Binding-site contacts:
Ligand atom C1 contacts residue VAL269 of chain 2.A at 3.6 Å (hydrophobic).
Ligand atom C5 contacts residue ASN280 of chain 2.A at 3.7 Å.
Ligand atom O7 contacts residue ASN280 of chain 2.A at 4.2 Å.
Ligand atom C1 contacts residue VAL270 of chain 2.A at 4.4 Å (hydrophobic).
Ligand atom O5 contacts residue GLN271 of chain 2.A at 4.1 Å.
Ligand atom C3 contacts residue VAL269 of chain 2.A at 3.3 Å (hydrophobic).
Ligand atom O5 contacts residue ASN280 of chain 2.A at 2.4 Å (h-bond).
Ligand atom C3 contacts residue ASN280 of chain 2.A at 3.8 Å.
Ligand atom N2 contacts residue VAL269 of chain 2.A at 3.7 Å.
Ligand atom O3 contacts residue VAL269 of chain 2.A at 4.4 Å.
Ligand atom C1 contacts residue ASN280 of chain 2.A at 1.4 Å.
Ligand atom C8 contacts residue ASN280 of chain 2.A at 3.4 Å.
Ligand atom C2 contacts residue ASN280 of chain 2.A at 2.4 Å.
Ligand atom N2 contacts residue ASN280 of chain 2.A at 2.9 Å (h-bond).
Ligand atom C2 contacts residue VAL269 of chain 2.A at 3.7 Å (hydrophobic).
Ligand atom O4 contacts residue VAL269 of chain 2.A at 3.7 Å.
Ligand atom C5 contacts residue VAL269 of chain 2.A at 3.8 Å (hydrophobic).
Ligand atom O5 contacts residue VAL269 of chain 2.A at 4.2 Å.
Ligand atom C7 contacts residue ASN280 of chain 2.A at 3.3 Å.
Ligand atom O6 contacts residue GLN271 of chain 2.A at 3.8 Å.
Ligand atom O7 contacts residue VAL269 of chain 2.A at 3.7 Å.
Ligand atom C4 contacts residue VAL269 of chain 2.A at 4.0 Å (hydrophobic).
Ligand atom C4 contacts residue ASN280 of chain 2.A at 4.2 Å.

The small molecule below binds the protein below.
Small molecule (SMILES): CC(=O)N[C@H]1[C@H](O[C@H]2[C@H](O)[C@@H](NC(C)=O)CO[C@@H]2CO)O[C@H](CO)[C@@H](O)[C@@H]1O

Sequence of chain 2.A:
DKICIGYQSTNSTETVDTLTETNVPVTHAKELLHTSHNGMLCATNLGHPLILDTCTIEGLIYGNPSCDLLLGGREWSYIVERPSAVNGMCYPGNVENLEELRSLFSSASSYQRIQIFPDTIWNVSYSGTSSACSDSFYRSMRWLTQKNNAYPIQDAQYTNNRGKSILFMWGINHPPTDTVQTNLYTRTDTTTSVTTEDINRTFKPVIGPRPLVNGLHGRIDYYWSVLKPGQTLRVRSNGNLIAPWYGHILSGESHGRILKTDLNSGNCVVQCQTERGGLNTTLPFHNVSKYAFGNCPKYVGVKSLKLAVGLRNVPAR